The protein below binds the small molecule below.
Small molecule (SMILES): OC[C@H]1O[C@@H](O)[C@H](F)[C@@H](O)[C@@H]1O

Binding-site contacts:
Ligand atom C3 contacts residue HIS548 of chain 4.A at 3.6 Å.
Ligand atom C6 contacts residue CYS546 of chain 4.A at 3.7 Å (hydrophobic).
Ligand atom F2 contacts residue ASN593 of chain 4.A at 3.4 Å.
Ligand atom O4 contacts residue FDA1 of chain 4.B at 3.5 Å.
Ligand atom C4 contacts residue HIS548 of chain 4.A at 3.7 Å.
Ligand atom O5 contacts residue PHE474 of chain 4.A at 4.1 Å.
Ligand atom C1 contacts residue GLN448 of chain 4.A at 3.7 Å.
Ligand atom O6 contacts residue LEU361 of chain 4.A at 3.8 Å.
Ligand atom F2 contacts residue THR169 of chain 4.A at 3.1 Å.
Ligand atom F2 contacts residue GLN448 of chain 4.A at 3.0 Å.
Ligand atom O4 contacts residue CYS546 of chain 4.A at 2.7 Å (h-bond).
Ligand atom C2 contacts residue FDA1 of chain 4.B at 3.9 Å.
Ligand atom C3 contacts residue PHE474 of chain 4.A at 4.2 Å (hydrophobic).
Ligand atom C3 contacts residue ASN593 of chain 4.A at 3.6 Å.
Ligand atom O1 contacts residue HIS450 of chain 4.A at 3.4 Å.
Ligand atom C2 contacts residue GLN448 of chain 4.A at 3.3 Å.
Ligand atom C2 contacts residue PHE474 of chain 4.A at 3.8 Å (hydrophobic).
Ligand atom O3 contacts residue HIS548 of chain 4.A at 2.7 Å (h-bond).
Ligand atom O6 contacts residue ARG472 of chain 4.A at 3.9 Å.
Ligand atom C6 contacts residue LEU361 of chain 4.A at 3.9 Å (hydrophobic).
Ligand atom O3 contacts residue FDA1 of chain 4.B at 3.1 Å.
Ligand atom C4 contacts residue CYS546 of chain 4.A at 3.4 Å (hydrophobic).
Ligand atom O1 contacts residue GLN448 of chain 4.A at 3.0 Å (h-bond).
Ligand atom C1 contacts residue ARG472 of chain 4.A at 3.9 Å.
Ligand atom C1 contacts residue PHE474 of chain 4.A at 4.0 Å (hydrophobic).
Ligand atom O1 contacts residue PHE474 of chain 4.A at 4.1 Å.
Ligand atom C3 contacts residue FDA1 of chain 4.B at 3.2 Å.
Ligand atom O1 contacts residue ASP452 of chain 4.A at 4.1 Å.
Ligand atom C2 contacts residue ASN593 of chain 4.A at 3.6 Å.
Ligand atom C2 contacts residue THR169 of chain 4.A at 4.0 Å.
Ligand atom O3 contacts residue ASN593 of chain 4.A at 2.5 Å (h-bond).
Ligand atom C1 contacts residue THR169 of chain 4.A at 3.8 Å.
Ligand atom C4 contacts residue FDA1 of chain 4.B at 3.9 Å.
Ligand atom C6 contacts residue LEU545 of chain 4.A at 3.9 Å (hydrophobic).
Ligand atom O1 contacts residue ARG472 of chain 4.A at 3.0 Å.
Ligand atom O5 contacts residue ARG472 of chain 4.A at 3.7 Å.
Ligand atom C4 contacts residue PHE474 of chain 4.A at 4.0 Å (hydrophobic).
Ligand atom F2 contacts residue ALA171 of chain 4.A at 4.1 Å.
Ligand atom O4 contacts residue HIS548 of chain 4.A at 3.5 Å (h-bond).
Ligand atom F2 contacts residue FDA1 of chain 4.B at 2.8 Å.

Sequence of chain 4.A:
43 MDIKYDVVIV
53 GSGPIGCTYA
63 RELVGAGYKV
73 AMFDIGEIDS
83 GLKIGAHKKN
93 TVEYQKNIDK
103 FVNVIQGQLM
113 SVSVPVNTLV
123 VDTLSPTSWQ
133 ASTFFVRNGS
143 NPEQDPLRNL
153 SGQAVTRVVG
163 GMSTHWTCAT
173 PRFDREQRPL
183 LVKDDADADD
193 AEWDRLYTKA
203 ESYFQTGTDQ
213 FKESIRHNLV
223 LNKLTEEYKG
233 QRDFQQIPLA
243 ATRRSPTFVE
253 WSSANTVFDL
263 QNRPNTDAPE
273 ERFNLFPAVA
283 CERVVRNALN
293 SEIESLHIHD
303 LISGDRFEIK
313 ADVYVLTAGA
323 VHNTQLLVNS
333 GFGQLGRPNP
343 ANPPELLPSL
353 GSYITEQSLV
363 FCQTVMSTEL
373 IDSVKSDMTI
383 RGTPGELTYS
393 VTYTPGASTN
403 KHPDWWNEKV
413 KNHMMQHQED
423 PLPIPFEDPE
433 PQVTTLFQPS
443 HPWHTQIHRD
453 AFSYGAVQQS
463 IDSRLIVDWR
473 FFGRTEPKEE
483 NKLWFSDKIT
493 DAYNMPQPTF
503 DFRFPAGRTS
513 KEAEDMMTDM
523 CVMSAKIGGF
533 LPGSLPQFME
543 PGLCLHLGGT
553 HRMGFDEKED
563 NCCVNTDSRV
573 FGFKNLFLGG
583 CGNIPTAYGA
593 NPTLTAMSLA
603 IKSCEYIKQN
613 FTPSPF